The small molecule below binds the protein below.
Small molecule (SMILES): CC(=O)N[C@H]1[C@H](O[C@H]2[C@H](O)[C@@H](NC(C)=O)CO[C@@H]2CO[C@@H]2O[C@@H](C)[C@@H](O)[C@@H](O)[C@@H]2O)O[C@H](CO)[C@@H](O)[C@@H]1O

Binding-site contacts:
Ligand atom C1 contacts residue ASN13 of chain 1.C at 1.4 Å.
Ligand atom O5 contacts residue ASN13 of chain 1.C at 2.3 Å (h-bond).
Ligand atom C7 contacts residue PHE8 of chain 1.C at 4.5 Å (hydrophobic).
Ligand atom C8 contacts residue PHE12 of chain 1.C at 3.9 Å (hydrophobic).
Ligand atom C5 contacts residue ASN13 of chain 1.C at 3.6 Å.
Ligand atom C4 contacts residue ASN13 of chain 1.C at 4.2 Å.
Ligand atom C8 contacts residue PHE8 of chain 1.C at 3.7 Å (hydrophobic).
Ligand atom C8 contacts residue LEU38 of chain 1.C at 3.9 Å (hydrophobic).
Ligand atom C3 contacts residue ASN13 of chain 1.C at 3.8 Å.
Ligand atom O7 contacts residue ASN13 of chain 1.C at 4.3 Å.
Ligand atom C8 contacts residue GLY9 of chain 1.C at 3.5 Å.
Ligand atom C2 contacts residue ASN13 of chain 1.C at 2.5 Å.
Ligand atom N2 contacts residue GLY9 of chain 1.C at 4.2 Å.
Ligand atom O7 contacts residue GLY9 of chain 1.C at 3.5 Å.
Ligand atom N2 contacts residue ASN13 of chain 1.C at 3.0 Å (h-bond).
Ligand atom C7 contacts residue ASN13 of chain 1.C at 3.9 Å.
Ligand atom C7 contacts residue GLY9 of chain 1.C at 3.5 Å.

Sequence of chain 1.C:
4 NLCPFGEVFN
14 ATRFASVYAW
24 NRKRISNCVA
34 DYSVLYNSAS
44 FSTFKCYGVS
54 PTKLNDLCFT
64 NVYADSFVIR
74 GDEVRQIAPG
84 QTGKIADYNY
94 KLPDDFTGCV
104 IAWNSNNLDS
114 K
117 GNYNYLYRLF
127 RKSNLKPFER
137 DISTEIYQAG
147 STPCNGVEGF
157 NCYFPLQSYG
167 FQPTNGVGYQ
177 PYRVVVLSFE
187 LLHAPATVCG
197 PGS